A small-molecule ligand and the protein it binds are described below.
Small molecule (SMILES): C[C@H](O)[C@H](N)[C@@H]1O[C@](O)(C(=O)O)C[C@H](O)[C@@H]1N

Binding-site contacts:
Ligand atom O1B contacts residue SER430 of chain 1.D at 2.9 Å (h-bond).
Ligand atom C5 contacts residue SER430 of chain 1.D at 3.9 Å.
Ligand atom C6 contacts residue SER430 of chain 1.D at 3.4 Å.
Ligand atom O1A contacts residue GLN431 of chain 1.D at 4.4 Å.
Ligand atom C3 contacts residue SER430 of chain 1.D at 2.5 Å.
Ligand atom C1 contacts residue GLN431 of chain 1.D at 3.4 Å.
Ligand atom O8 contacts residue SER430 of chain 1.D at 4.0 Å.
Ligand atom C1 contacts residue SER430 of chain 1.D at 2.2 Å.
Ligand atom O6 contacts residue SER430 of chain 1.D at 2.6 Å (h-bond).
Ligand atom O1B contacts residue GLN431 of chain 1.D at 2.4 Å (h-bond).
Ligand atom C2 contacts residue SER430 of chain 1.D at 1.5 Å.
Ligand atom C3 contacts residue GLN431 of chain 1.D at 3.6 Å.
Ligand atom O1A contacts residue SER430 of chain 1.D at 2.9 Å (h-bond).
Ligand atom C4 contacts residue SER430 of chain 1.D at 3.3 Å.
Ligand atom O1A contacts residue VAL427 of chain 1.D at 4.1 Å.
Ligand atom C2 contacts residue GLN431 of chain 1.D at 3.9 Å.

Sequence of chain 1.D:
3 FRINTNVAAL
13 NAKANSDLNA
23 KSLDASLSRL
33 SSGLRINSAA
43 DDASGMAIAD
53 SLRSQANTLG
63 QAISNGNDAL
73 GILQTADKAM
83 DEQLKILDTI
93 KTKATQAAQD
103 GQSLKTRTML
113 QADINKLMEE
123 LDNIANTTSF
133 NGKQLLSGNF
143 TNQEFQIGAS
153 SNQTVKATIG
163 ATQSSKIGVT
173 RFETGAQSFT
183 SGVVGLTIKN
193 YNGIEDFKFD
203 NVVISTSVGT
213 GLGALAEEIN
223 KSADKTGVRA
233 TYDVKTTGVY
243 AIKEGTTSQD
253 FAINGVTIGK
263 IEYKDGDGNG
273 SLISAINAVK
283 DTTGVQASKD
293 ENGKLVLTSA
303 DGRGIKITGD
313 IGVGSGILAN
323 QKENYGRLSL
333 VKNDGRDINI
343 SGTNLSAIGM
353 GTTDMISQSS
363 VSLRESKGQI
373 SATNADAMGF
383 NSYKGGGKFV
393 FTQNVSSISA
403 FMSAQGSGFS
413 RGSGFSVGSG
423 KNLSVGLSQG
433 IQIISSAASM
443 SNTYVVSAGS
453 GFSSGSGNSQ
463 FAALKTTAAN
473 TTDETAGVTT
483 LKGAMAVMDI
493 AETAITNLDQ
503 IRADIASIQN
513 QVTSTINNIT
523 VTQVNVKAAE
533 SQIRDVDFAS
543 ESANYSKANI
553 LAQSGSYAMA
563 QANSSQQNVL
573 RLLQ